This small molecule binds to this protein.
Small molecule (SMILES): CC(C)[C@H](C)[C@@H](O)[C@H](O)[C@@H](C)[C@H]1CC[C@H]2[C@@H]3COC(=O)[C@H]4C[C@H](O)[C@H](O)C[C@]4(C)[C@H]3CC[C@]12C

Sequence of chain 1.C:
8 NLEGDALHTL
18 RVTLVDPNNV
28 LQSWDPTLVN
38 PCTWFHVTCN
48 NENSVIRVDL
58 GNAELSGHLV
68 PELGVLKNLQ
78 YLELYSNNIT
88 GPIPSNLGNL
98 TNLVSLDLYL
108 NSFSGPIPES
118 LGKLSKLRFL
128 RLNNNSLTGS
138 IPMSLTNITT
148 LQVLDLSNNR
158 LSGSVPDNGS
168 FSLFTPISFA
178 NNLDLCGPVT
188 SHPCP

Sequence of chain 1.A:
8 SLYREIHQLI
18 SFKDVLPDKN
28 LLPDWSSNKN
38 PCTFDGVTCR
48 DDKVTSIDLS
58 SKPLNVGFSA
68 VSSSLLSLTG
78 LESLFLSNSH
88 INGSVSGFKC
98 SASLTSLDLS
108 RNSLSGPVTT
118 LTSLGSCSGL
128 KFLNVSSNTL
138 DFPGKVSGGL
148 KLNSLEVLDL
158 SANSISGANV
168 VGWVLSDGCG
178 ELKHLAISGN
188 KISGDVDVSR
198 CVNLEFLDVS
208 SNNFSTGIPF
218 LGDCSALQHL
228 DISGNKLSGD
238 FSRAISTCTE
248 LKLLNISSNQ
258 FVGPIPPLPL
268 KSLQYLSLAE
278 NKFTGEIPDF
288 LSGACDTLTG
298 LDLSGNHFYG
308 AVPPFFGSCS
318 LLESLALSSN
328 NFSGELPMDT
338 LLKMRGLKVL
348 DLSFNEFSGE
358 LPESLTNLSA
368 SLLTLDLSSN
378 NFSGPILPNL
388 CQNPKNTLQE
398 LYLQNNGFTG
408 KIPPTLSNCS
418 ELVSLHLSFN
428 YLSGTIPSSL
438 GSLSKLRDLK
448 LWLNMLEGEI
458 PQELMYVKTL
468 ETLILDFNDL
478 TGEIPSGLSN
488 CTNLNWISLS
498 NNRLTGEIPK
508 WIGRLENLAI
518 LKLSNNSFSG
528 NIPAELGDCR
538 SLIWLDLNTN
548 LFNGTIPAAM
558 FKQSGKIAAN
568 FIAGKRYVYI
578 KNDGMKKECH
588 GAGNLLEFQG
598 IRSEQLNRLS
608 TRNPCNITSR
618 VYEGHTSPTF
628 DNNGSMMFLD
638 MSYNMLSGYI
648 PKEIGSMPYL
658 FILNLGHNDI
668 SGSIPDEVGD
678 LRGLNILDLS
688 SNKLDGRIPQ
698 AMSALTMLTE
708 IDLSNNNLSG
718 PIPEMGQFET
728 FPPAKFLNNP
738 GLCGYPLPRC

Binding-site contacts:
Ligand atom O02 contacts residue PHE42 of chain 1.C at 3.3 Å.
Ligand atom O23 contacts residue SER624 of chain 1.A at 3.5 Å (h-bond).
Ligand atom O23 contacts residue TYR574 of chain 1.A at 3.4 Å (h-bond).
Ligand atom C03 contacts residue HIS43 of chain 1.C at 3.5 Å.
Ligand atom C22 contacts residue TYR574 of chain 1.A at 3.1 Å (hydrophobic).
Ligand atom C12 contacts residue PHE42 of chain 1.C at 3.6 Å (hydrophobic).
Ligand atom O03 contacts residue TRP41 of chain 1.C at 3.5 Å (h-bond).
Ligand atom O03 contacts residue PHE42 of chain 1.C at 3.2 Å.
Ligand atom C05 contacts residue TYR619 of chain 1.A at 3.7 Å (hydrophobic).
Ligand atom C06 contacts residue TYR619 of chain 1.A at 3.6 Å (hydrophobic).
Ligand atom C23 contacts residue TYR574 of chain 1.A at 3.9 Å (hydrophobic).
Ligand atom O03 contacts residue HIS43 of chain 1.C at 3.1 Å (h-bond).
Ligand atom C26 contacts residue ILE540 of chain 1.A at 4.0 Å (hydrophobic).
Ligand atom O06 contacts residue TYR619 of chain 1.A at 2.9 Å (h-bond).
Ligand atom C04 contacts residue TYR619 of chain 1.A at 3.7 Å (hydrophobic).
Ligand atom C27 contacts residue TRP541 of chain 1.A at 3.9 Å (hydrophobic).
Ligand atom O06 contacts residue LYS578 of chain 1.A at 3.1 Å.
Ligand atom C26 contacts residue PRO625 of chain 1.A at 3.5 Å (hydrophobic).
Ligand atom C17 contacts residue PHE42 of chain 1.C at 3.9 Å (hydrophobic).
Ligand atom C21 contacts residue MET634 of chain 1.A at 4.0 Å (hydrophobic).
Ligand atom C27 contacts residue ILE540 of chain 1.A at 3.7 Å (hydrophobic).
Ligand atom O22 contacts residue TYR574 of chain 1.A at 2.3 Å (h-bond).
Ligand atom O23 contacts residue HIS622 of chain 1.A at 3.9 Å.
Ligand atom O07 contacts residue TYR619 of chain 1.A at 3.2 Å.
Ligand atom C26 contacts residue MET634 of chain 1.A at 3.6 Å (hydrophobic).
Ligand atom C28 contacts residue TYR574 of chain 1.A at 3.5 Å (hydrophobic).
Ligand atom C19 contacts residue ASN682 of chain 1.A at 3.5 Å.
Ligand atom C14 contacts residue PHE42 of chain 1.C at 3.9 Å (hydrophobic).
Ligand atom C24 contacts residue TRP541 of chain 1.A at 3.9 Å (hydrophobic).
Ligand atom C02 contacts residue THR706 of chain 1.A at 3.9 Å.
Ligand atom C15 contacts residue TYR576 of chain 1.A at 3.6 Å (hydrophobic).
Ligand atom C07 contacts residue TYR619 of chain 1.A at 3.5 Å (hydrophobic).
Ligand atom O07 contacts residue TYR576 of chain 1.A at 3.7 Å.
Ligand atom O02 contacts residue HIS43 of chain 1.C at 2.4 Å (h-bond).
Ligand atom C28 contacts residue TRP541 of chain 1.A at 3.9 Å (hydrophobic).
Ligand atom C02 contacts residue HIS43 of chain 1.C at 3.5 Å.
Ligand atom C26 contacts residue SER624 of chain 1.A at 3.5 Å.
Ligand atom C01 contacts residue ASN682 of chain 1.A at 3.8 Å.
Ligand atom C09 contacts residue PHE42 of chain 1.C at 3.9 Å (hydrophobic).
Ligand atom C11 contacts residue ASN682 of chain 1.A at 3.6 Å.